Sequence of chain 1.I:
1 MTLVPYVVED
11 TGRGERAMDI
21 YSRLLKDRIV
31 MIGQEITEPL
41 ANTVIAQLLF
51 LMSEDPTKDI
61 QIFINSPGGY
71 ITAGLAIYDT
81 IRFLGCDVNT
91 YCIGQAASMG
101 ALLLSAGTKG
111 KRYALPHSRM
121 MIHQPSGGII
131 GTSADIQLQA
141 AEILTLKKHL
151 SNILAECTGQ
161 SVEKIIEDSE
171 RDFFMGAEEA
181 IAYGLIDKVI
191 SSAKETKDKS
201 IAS

Binding-site contacts:
Ligand atom CL01 contacts residue LYS111 of chain 1.G at 3.8 Å.
Ligand atom O03 contacts residue TYR91 of chain 1.G at 3.5 Å (h-bond).
Ligand atom F03 contacts residue ILE93 of chain 1.G at 3.3 Å.
Ligand atom F03 contacts residue LEU49 of chain 1.I at 3.2 Å.
Ligand atom C10 contacts residue ALA193 of chain 1.G at 3.7 Å (hydrophobic).
Ligand atom C05 contacts residue PHE83 of chain 1.I at 3.4 Å (hydrophobic).
Ligand atom O01 contacts residue ALA193 of chain 1.G at 3.2 Å.
Ligand atom F02 contacts residue LEU115 of chain 1.G at 3.6 Å.
Ligand atom C03 contacts residue PHE83 of chain 1.I at 3.8 Å (hydrophobic).
Ligand atom O02 contacts residue ALA193 of chain 1.G at 3.5 Å (h-bond).
Ligand atom C01 contacts residue PHE83 of chain 1.I at 3.3 Å (hydrophobic).
Ligand atom N02 contacts residue ALA193 of chain 1.G at 3.9 Å.
Ligand atom F01 contacts residue ILE93 of chain 1.G at 3.8 Å.
Ligand atom C21 contacts residue ILE93 of chain 1.G at 4.0 Å (hydrophobic).
Ligand atom C05 contacts residue PHE63 of chain 1.G at 3.3 Å (hydrophobic).
Ligand atom C17 contacts residue LYS194 of chain 1.G at 3.6 Å.
Ligand atom C21 contacts residue PHE83 of chain 1.I at 3.8 Å (hydrophobic).
Ligand atom O01 contacts residue MET52 of chain 1.I at 4.0 Å.
Ligand atom N01 contacts residue PHE83 of chain 1.I at 3.4 Å.
Ligand atom C16 contacts residue LYS194 of chain 1.G at 3.6 Å.
Ligand atom N01 contacts residue TYR91 of chain 1.G at 3.2 Å.
Ligand atom S01 contacts residue TYR91 of chain 1.G at 4.0 Å.
Ligand atom C05 contacts residue LEU49 of chain 1.I at 3.5 Å (hydrophobic).
Ligand atom C02 contacts residue ILE190 of chain 1.G at 3.7 Å (hydrophobic).
Ligand atom F02 contacts residue PHE83 of chain 1.I at 3.1 Å.
Ligand atom C08 contacts residue MET52 of chain 1.I at 3.6 Å (hydrophobic).
Ligand atom O02 contacts residue TYR91 of chain 1.G at 3.8 Å.
Ligand atom F01 contacts residue TYR91 of chain 1.G at 3.2 Å.
Ligand atom C01 contacts residue TYR91 of chain 1.G at 4.0 Å (hydrophobic).
Ligand atom C01 contacts residue PHE63 of chain 1.G at 3.4 Å (hydrophobic).
Ligand atom C04 contacts residue PHE83 of chain 1.I at 3.8 Å (hydrophobic).
Ligand atom C02 contacts residue PHE83 of chain 1.I at 3.0 Å (hydrophobic).
Ligand atom F02 contacts residue ILE190 of chain 1.G at 4.1 Å.
Ligand atom C21 contacts residue PHE63 of chain 1.G at 3.3 Å (hydrophobic).
Ligand atom C02 contacts residue TYR91 of chain 1.G at 3.2 Å (hydrophobic).
Ligand atom C04 contacts residue PHE63 of chain 1.G at 3.9 Å (hydrophobic).
Ligand atom F01 contacts residue PHE63 of chain 1.G at 3.1 Å.
Ligand atom F03 contacts residue PHE63 of chain 1.G at 3.0 Å.
Ligand atom C07 contacts residue ALA193 of chain 1.G at 3.9 Å (hydrophobic).
Ligand atom O03 contacts residue GLN61 of chain 1.G at 3.9 Å.

This protein binds this small molecule.
Small molecule (SMILES): CC(C)(C(=O)N1CCN(Cc2ccc(Cl)cc2)CC1)S(=O)(=O)c1ccc(C(F)(F)F)cn1

Sequence of chain 1.G:
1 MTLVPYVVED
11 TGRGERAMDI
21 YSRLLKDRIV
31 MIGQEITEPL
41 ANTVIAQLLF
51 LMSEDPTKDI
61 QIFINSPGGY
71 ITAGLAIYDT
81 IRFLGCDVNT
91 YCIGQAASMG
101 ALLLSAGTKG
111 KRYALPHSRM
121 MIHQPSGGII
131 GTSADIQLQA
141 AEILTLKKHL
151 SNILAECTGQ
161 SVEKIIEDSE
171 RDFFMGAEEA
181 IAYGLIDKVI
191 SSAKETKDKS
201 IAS